Sequence of chain 1.B:
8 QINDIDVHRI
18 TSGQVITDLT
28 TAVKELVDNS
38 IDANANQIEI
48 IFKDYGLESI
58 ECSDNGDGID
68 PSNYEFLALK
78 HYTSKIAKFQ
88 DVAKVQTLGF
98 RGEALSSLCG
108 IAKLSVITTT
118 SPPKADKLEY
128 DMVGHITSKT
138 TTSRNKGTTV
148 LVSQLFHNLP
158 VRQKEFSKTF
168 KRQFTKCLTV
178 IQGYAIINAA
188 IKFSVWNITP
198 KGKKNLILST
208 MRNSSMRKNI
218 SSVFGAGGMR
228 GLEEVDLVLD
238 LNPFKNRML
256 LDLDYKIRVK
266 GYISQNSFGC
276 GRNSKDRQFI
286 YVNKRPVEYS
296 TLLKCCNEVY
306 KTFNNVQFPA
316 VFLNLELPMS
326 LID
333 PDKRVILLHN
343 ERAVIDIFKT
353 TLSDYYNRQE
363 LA

Binding-site contacts:
Ligand atom PB contacts residue MG1 of chain 1.F at 2.7 Å.
Ligand atom O2B contacts residue ASN36 of chain 1.B at 2.9 Å (h-bond).
Ligand atom N1 contacts residue ALA40 of chain 1.B at 3.6 Å.
Ligand atom O3A contacts residue ARG98 of chain 1.B at 3.6 Å (salt-bridge).
Ligand atom N3B contacts residue GLY99 of chain 1.B at 3.6 Å.
Ligand atom O4' contacts residue LEU74 of chain 1.B at 3.1 Å.
Ligand atom N3B contacts residue MG1 of chain 1.F at 3.1 Å.
Ligand atom PA contacts residue MG1 of chain 1.F at 2.9 Å.
Ligand atom O1A contacts residue ASN36 of chain 1.B at 2.8 Å (h-bond).
Ligand atom O5' contacts residue ASN36 of chain 1.B at 3.6 Å.
Ligand atom O2A contacts residue LEU102 of chain 1.B at 2.9 Å (h-bond).
Ligand atom C8 contacts residue ASN36 of chain 1.B at 3.5 Å.
Ligand atom O1A contacts residue MG1 of chain 1.F at 1.9 Å.
Ligand atom O2A contacts residue ARG98 of chain 1.B at 3.7 Å.
Ligand atom O1B contacts residue ARG98 of chain 1.B at 3.3 Å.
Ligand atom O2A contacts residue ALA101 of chain 1.B at 3.3 Å (h-bond).
Ligand atom PA contacts residue ASN36 of chain 1.B at 3.8 Å.
Ligand atom C5 contacts residue ASN36 of chain 1.B at 3.8 Å.
Ligand atom C1' contacts residue LEU74 of chain 1.B at 3.5 Å (hydrophobic).
Ligand atom O3A contacts residue MG1 of chain 1.F at 2.9 Å.
Ligand atom O3A contacts residue GLY99 of chain 1.B at 3.4 Å.
Ligand atom C2 contacts residue GLY65 of chain 1.B at 3.7 Å.
Ligand atom N7 contacts residue ASN36 of chain 1.B at 3.3 Å.
Ligand atom O2B contacts residue MG1 of chain 1.F at 2.0 Å.
Ligand atom N6 contacts residue ASP61 of chain 1.B at 3.1 Å (salt-bridge).
Ligand atom O1G contacts residue MG1 of chain 1.F at 1.8 Å.
Ligand atom O3' contacts residue ARG98 of chain 1.B at 2.6 Å (salt-bridge).
Ligand atom C3' contacts residue ARG98 of chain 1.B at 3.8 Å.
Ligand atom C2 contacts residue ILE66 of chain 1.B at 3.7 Å (hydrophobic).
Ligand atom N3 contacts residue ILE66 of chain 1.B at 3.4 Å.
Ligand atom O5' contacts residue LEU102 of chain 1.B at 3.8 Å.
Ligand atom PG contacts residue MG1 of chain 1.F at 2.8 Å.
Ligand atom N1 contacts residue THR145 of chain 1.B at 3.5 Å (h-bond).
Ligand atom O5' contacts residue MG1 of chain 1.F at 3.8 Å.
Ligand atom O1A contacts residue ALA101 of chain 1.B at 3.5 Å.
Ligand atom C4' contacts residue LEU74 of chain 1.B at 3.6 Å (hydrophobic).
Ligand atom O1B contacts residue GLY99 of chain 1.B at 3.8 Å.
Ligand atom O2G contacts residue MG1 of chain 1.F at 3.3 Å.
Ligand atom C8 contacts residue LEU102 of chain 1.B at 3.9 Å (hydrophobic).
Ligand atom O2' contacts residue ARG98 of chain 1.B at 2.8 Å (salt-bridge).

This protein binds this small molecule.
Small molecule (SMILES): Nc1ncnc2c1ncn2[C@@H]1O[C@H](CO[P](=O)(O)O[P](=O)(O)NP(=O)(O)O)[C@@H](O)[C@H]1O